Sequence of chain 1.B:
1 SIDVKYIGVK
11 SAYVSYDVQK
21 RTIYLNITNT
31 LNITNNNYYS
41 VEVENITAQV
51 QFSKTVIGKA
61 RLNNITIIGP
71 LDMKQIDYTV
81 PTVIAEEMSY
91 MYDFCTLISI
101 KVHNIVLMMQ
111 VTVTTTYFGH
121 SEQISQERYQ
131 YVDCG

Binding-site contacts:
Ligand atom C5 contacts residue ASN45 of chain 1.A at 3.1 Å.
Ligand atom C7 contacts residue NAG1 of chain 1.K at 4.4 Å.
Ligand atom C3 contacts residue NAG1 of chain 1.K at 3.6 Å.
Ligand atom N2 contacts residue ASN45 of chain 1.A at 3.6 Å (h-bond).
Ligand atom O7 contacts residue VAL43 of chain 1.B at 4.0 Å.
Ligand atom N2 contacts residue VAL43 of chain 1.A at 4.3 Å.
Ligand atom O3 contacts residue NAG1 of chain 1.K at 3.4 Å (h-bond).
Ligand atom C2 contacts residue NAG1 of chain 1.K at 3.6 Å.
Ligand atom C7 contacts residue ASN45 of chain 1.A at 4.3 Å.
Ligand atom O6 contacts residue ASN45 of chain 1.B at 4.4 Å.
Ligand atom O7 contacts residue VAL43 of chain 1.A at 3.8 Å.
Ligand atom C6 contacts residue ASN45 of chain 1.A at 3.2 Å.
Ligand atom O5 contacts residue ASN45 of chain 1.A at 2.4 Å (h-bond).
Ligand atom O7 contacts residue ASN45 of chain 1.A at 4.2 Å.
Ligand atom O6 contacts residue NAG1 of chain 1.K at 3.6 Å.
Ligand atom C5 contacts residue NAG1 of chain 1.K at 4.4 Å.
Ligand atom C8 contacts residue SER40 of chain 1.A at 4.4 Å.
Ligand atom C7 contacts residue VAL43 of chain 1.A at 3.8 Å (hydrophobic).
Ligand atom C4 contacts residue NAG1 of chain 1.K at 3.3 Å.
Ligand atom O3 contacts residue ASN45 of chain 1.A at 4.5 Å.
Ligand atom C1 contacts residue ASN45 of chain 1.A at 1.4 Å.
Ligand atom O4 contacts residue NAG1 of chain 1.K at 3.8 Å.
Ligand atom C2 contacts residue ASN45 of chain 1.A at 2.5 Å.
Ligand atom O6 contacts residue ASN45 of chain 1.A at 3.5 Å (h-bond).
Ligand atom C1 contacts residue NAG1 of chain 1.K at 4.2 Å.
Ligand atom C8 contacts residue VAL43 of chain 1.A at 3.9 Å (hydrophobic).
Ligand atom C4 contacts residue ASN45 of chain 1.A at 3.3 Å.
Ligand atom C3 contacts residue ASN45 of chain 1.A at 3.5 Å.
Ligand atom O7 contacts residue NAG1 of chain 1.K at 3.5 Å (h-bond).

Sequence of chain 1.A:
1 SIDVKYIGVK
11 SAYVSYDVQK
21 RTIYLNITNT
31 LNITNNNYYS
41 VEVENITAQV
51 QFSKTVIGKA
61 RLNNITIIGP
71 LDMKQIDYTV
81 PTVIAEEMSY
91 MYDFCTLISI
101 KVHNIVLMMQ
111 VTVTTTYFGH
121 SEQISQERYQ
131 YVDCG

A small-molecule ligand and the protein it binds are described below.
Small molecule (SMILES): CC(=O)N[C@@H]1[C@@H](O)[C@H](O)[C@@H](CO)O[C@H]1O